A small-molecule ligand and the protein it binds are described below.
Small molecule (SMILES): CC(C)C(=O)C(=O)O

Sequence of chain 1.D:
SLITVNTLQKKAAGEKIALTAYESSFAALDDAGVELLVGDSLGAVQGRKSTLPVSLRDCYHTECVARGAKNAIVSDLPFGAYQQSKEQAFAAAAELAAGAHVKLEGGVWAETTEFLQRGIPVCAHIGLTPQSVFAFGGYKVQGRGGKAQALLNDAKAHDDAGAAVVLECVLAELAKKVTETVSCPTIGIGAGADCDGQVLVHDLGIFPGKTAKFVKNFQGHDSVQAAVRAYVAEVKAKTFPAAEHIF

Binding-site contacts:
Ligand atom O3 contacts residue LEU42 of chain 1.D at 4.3 Å.
Ligand atom C2 contacts residue LYS113 of chain 1.D at 3.9 Å.
Ligand atom O1 contacts residue ASP84 of chain 1.D at 3.1 Å (salt-bridge).
Ligand atom O3 contacts residue LYS113 of chain 1.D at 3.1 Å (salt-bridge).
Ligand atom C4 contacts residue VAL214 of chain 1.D at 3.9 Å (hydrophobic).
Ligand atom O3 contacts residue ASP45 of chain 1.D at 4.5 Å.
Ligand atom C1 contacts residue ASP84 of chain 1.D at 3.8 Å.
Ligand atom O1 contacts residue SER46 of chain 1.D at 3.1 Å (h-bond).
Ligand atom C4 contacts residue ILE202 of chain 1.D at 3.7 Å (hydrophobic).
Ligand atom C1 contacts residue ASP45 of chain 1.D at 4.3 Å.
Ligand atom C3 contacts residue LEU42 of chain 1.D at 3.6 Å (hydrophobic).
Ligand atom C1 contacts residue THR23 of chain 1.D at 4.3 Å.
Ligand atom O1 contacts residue GLY44 of chain 1.D at 3.4 Å.
Ligand atom O2 contacts residue TYR25 of chain 1.D at 4.3 Å.
Ligand atom C5 contacts residue LYS113 of chain 1.D at 4.0 Å.
Ligand atom O3 contacts residue HIS137 of chain 1.D at 3.7 Å.
Ligand atom C5 contacts residue LEU179 of chain 1.D at 3.8 Å (hydrophobic).
Ligand atom C5 contacts residue HIS137 of chain 1.D at 3.9 Å.
Ligand atom O1 contacts residue LEU42 of chain 1.D at 4.5 Å.
Ligand atom C2 contacts residue LEU42 of chain 1.D at 3.6 Å (hydrophobic).
Ligand atom C1 contacts residue SER46 of chain 1.D at 3.3 Å.
Ligand atom C5 contacts residue VAL212 of chain 1.D at 4.1 Å (hydrophobic).
Ligand atom O2 contacts residue LEU42 of chain 1.D at 3.8 Å.
Ligand atom O2 contacts residue THR23 of chain 1.D at 3.2 Å.
Ligand atom C5 contacts residue ILE202 of chain 1.D at 4.3 Å (hydrophobic).
Ligand atom O2 contacts residue SER46 of chain 1.D at 2.6 Å (h-bond).
Ligand atom C1 contacts residue NA1 of chain 1.J at 3.2 Å.
Ligand atom C2 contacts residue NA1 of chain 1.J at 3.3 Å.
Ligand atom O1 contacts residue NA1 of chain 1.J at 2.4 Å (h-bond).
Ligand atom O2 contacts residue GLY44 of chain 1.D at 3.9 Å.
Ligand atom O3 contacts residue ASP84 of chain 1.D at 3.9 Å.
Ligand atom C5 contacts residue LEU42 of chain 1.D at 4.1 Å (hydrophobic).
Ligand atom O2 contacts residue NA1 of chain 1.J at 4.4 Å.
Ligand atom C1 contacts residue GLY44 of chain 1.D at 3.9 Å.
Ligand atom C5 contacts residue GLU181 of chain 1.D at 4.2 Å.
Ligand atom O1 contacts residue ASP45 of chain 1.D at 3.2 Å (salt-bridge).
Ligand atom C2 contacts residue ASP84 of chain 1.D at 4.3 Å.
Ligand atom O2 contacts residue VAL214 of chain 1.D at 4.0 Å.
Ligand atom C1 contacts residue LEU42 of chain 1.D at 3.8 Å (hydrophobic).
Ligand atom O3 contacts residue NA1 of chain 1.J at 2.5 Å (h-bond).